Sequence of chain 1.E:
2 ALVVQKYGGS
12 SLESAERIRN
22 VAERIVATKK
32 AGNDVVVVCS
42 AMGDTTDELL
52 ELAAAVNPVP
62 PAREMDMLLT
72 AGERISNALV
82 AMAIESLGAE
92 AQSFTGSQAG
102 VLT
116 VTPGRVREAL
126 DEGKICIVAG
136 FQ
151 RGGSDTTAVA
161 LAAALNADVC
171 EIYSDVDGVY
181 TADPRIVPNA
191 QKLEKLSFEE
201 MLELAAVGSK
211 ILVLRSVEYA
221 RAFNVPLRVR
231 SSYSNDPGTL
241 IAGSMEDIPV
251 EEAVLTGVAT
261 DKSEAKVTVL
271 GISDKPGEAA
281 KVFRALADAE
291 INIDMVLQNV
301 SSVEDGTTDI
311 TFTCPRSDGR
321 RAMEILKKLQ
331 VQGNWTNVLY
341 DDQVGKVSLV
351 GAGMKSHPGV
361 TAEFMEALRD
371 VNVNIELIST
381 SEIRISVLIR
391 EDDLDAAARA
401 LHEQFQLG

Sequence of chain 1.F:
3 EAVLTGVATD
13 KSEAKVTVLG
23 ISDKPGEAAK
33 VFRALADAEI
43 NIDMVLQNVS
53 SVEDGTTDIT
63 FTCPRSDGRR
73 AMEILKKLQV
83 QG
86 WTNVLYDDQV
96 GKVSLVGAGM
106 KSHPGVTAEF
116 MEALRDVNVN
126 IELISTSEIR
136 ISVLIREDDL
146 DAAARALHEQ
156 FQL

Binding-site contacts:
Ligand atom OG1 contacts residue ALA279 of chain 1.E at 3.8 Å.
Ligand atom N contacts residue ASP274 of chain 1.E at 2.5 Å (salt-bridge).
Ligand atom CA contacts residue LYS275 of chain 1.E at 3.2 Å.
Ligand atom C contacts residue LYS275 of chain 1.E at 3.0 Å.
Ligand atom CB contacts residue ASP274 of chain 1.E at 4.3 Å.
Ligand atom C contacts residue ALA279 of chain 1.E at 3.9 Å (hydrophobic).
Ligand atom OXT contacts residue LYS275 of chain 1.E at 3.3 Å (salt-bridge).
Ligand atom OG1 contacts residue GLN298 of chain 1.E at 2.5 Å (h-bond).
Ligand atom OXT contacts residue GLY277 of chain 1.E at 3.3 Å (h-bond).
Ligand atom C contacts residue GLU278 of chain 1.E at 3.8 Å.
Ligand atom CA contacts residue GLU278 of chain 1.E at 4.2 Å.
Ligand atom OG1 contacts residue ILE126 of chain 1.F at 3.1 Å (h-bond).
Ligand atom N contacts residue ILE126 of chain 1.F at 2.7 Å (h-bond).
Ligand atom C contacts residue PRO276 of chain 1.E at 3.9 Å (hydrophobic).
Ligand atom C contacts residue GLY277 of chain 1.E at 3.8 Å.
Ligand atom OXT contacts residue ALA279 of chain 1.E at 2.8 Å (h-bond).
Ligand atom CG2 contacts residue THR308 of chain 1.E at 3.4 Å.
Ligand atom CA contacts residue ASN125 of chain 1.F at 3.6 Å.
Ligand atom N contacts residue LYS275 of chain 1.E at 3.8 Å.
Ligand atom N contacts residue ASN125 of chain 1.F at 2.6 Å (h-bond).
Ligand atom O contacts residue PRO276 of chain 1.E at 3.4 Å.
Ligand atom O contacts residue ASN125 of chain 1.F at 3.4 Å (h-bond).
Ligand atom O contacts residue LYS275 of chain 1.E at 3.3 Å (salt-bridge).
Ligand atom CA contacts residue ILE126 of chain 1.F at 3.8 Å (hydrophobic).
Ligand atom CG2 contacts residue ILE272 of chain 1.E at 4.2 Å (hydrophobic).
Ligand atom CB contacts residue GLU278 of chain 1.E at 4.2 Å.
Ligand atom CG2 contacts residue SER273 of chain 1.E at 3.9 Å.
Ligand atom O contacts residue GLY277 of chain 1.E at 3.7 Å.
Ligand atom CA contacts residue SER273 of chain 1.E at 4.3 Å.
Ligand atom CG2 contacts residue ASP274 of chain 1.E at 3.8 Å.
Ligand atom OXT contacts residue GLU278 of chain 1.E at 2.9 Å (salt-bridge).
Ligand atom C contacts residue ILE126 of chain 1.F at 4.2 Å (hydrophobic).
Ligand atom CB contacts residue ILE126 of chain 1.F at 3.9 Å (hydrophobic).
Ligand atom CA contacts residue ASP274 of chain 1.E at 3.7 Å.
Ligand atom CB contacts residue ALA279 of chain 1.E at 4.0 Å (hydrophobic).
Ligand atom CB contacts residue GLN298 of chain 1.E at 3.3 Å.
Ligand atom CG2 contacts residue GLN298 of chain 1.E at 3.1 Å.
Ligand atom O contacts residue ILE126 of chain 1.F at 3.2 Å (h-bond).
Ligand atom C contacts residue ASN125 of chain 1.F at 3.9 Å.
Ligand atom OXT contacts residue PRO276 of chain 1.E at 3.9 Å.

This protein binds this small molecule.
Small molecule (SMILES): C[C@@H](O)[C@H](N)C(=O)O